Sequence of chain 10.C:
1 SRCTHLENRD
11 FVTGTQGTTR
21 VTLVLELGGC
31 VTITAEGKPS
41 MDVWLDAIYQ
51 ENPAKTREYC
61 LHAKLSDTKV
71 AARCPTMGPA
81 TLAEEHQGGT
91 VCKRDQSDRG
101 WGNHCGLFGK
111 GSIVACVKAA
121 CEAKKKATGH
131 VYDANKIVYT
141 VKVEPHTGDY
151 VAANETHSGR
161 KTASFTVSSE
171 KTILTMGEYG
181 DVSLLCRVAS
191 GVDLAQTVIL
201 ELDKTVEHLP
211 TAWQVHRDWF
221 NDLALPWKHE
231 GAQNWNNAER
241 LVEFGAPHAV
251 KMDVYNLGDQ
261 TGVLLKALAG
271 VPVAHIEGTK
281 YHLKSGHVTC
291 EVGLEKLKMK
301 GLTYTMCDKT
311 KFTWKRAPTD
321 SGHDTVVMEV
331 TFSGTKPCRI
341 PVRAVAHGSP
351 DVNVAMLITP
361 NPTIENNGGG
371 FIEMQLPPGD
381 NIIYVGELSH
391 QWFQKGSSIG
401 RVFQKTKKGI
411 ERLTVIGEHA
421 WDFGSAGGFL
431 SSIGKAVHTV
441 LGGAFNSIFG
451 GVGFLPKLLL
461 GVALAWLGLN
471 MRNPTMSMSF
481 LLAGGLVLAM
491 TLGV

Sequence of chain 3.C:
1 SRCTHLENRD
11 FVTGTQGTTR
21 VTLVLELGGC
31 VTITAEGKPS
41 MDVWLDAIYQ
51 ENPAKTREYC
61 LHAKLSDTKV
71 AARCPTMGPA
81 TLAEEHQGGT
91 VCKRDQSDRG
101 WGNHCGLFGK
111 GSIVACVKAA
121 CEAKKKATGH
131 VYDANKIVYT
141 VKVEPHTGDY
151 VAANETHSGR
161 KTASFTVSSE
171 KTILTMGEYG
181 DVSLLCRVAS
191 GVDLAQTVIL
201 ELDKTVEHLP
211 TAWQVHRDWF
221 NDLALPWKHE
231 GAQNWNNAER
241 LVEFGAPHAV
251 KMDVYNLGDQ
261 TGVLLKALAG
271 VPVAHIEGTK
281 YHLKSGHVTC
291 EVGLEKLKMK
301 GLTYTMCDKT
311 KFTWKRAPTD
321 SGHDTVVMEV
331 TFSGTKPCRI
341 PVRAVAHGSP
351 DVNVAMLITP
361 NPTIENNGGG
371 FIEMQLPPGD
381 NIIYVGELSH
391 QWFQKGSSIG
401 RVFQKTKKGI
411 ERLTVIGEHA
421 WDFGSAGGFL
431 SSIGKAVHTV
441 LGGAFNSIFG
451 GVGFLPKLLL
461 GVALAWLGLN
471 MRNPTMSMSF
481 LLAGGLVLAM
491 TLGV

Binding-site contacts:
Ligand atom O5 contacts residue HIS104 of chain 10.C at 4.0 Å.
Ligand atom C4 contacts residue ASN154 of chain 3.C at 4.3 Å.
Ligand atom C6 contacts residue HIS104 of chain 10.C at 3.3 Å.
Ligand atom C1 contacts residue ASN154 of chain 3.C at 1.4 Å.
Ligand atom C7 contacts residue ASN154 of chain 3.C at 3.4 Å.
Ligand atom C3 contacts residue ASN154 of chain 3.C at 3.8 Å.
Ligand atom C8 contacts residue GLU155 of chain 3.C at 3.6 Å.
Ligand atom C6 contacts residue ASN154 of chain 3.C at 3.8 Å.
Ligand atom C7 contacts residue GLU155 of chain 3.C at 4.2 Å.
Ligand atom O7 contacts residue ASN154 of chain 3.C at 3.2 Å (h-bond).
Ligand atom C8 contacts residue ASN154 of chain 3.C at 3.6 Å.
Ligand atom O5 contacts residue HIS104 of chain 10.C at 2.9 Å.
Ligand atom C1 contacts residue HIS104 of chain 10.C at 4.3 Å.
Ligand atom O6 contacts residue HIS104 of chain 10.C at 4.4 Å.
Ligand atom C5 contacts residue ASN154 of chain 3.C at 3.7 Å.
Ligand atom O7 contacts residue GLU155 of chain 3.C at 3.8 Å.
Ligand atom C8 contacts residue HIS104 of chain 10.C at 3.9 Å.
Ligand atom C1 contacts residue HIS104 of chain 10.C at 3.6 Å.
Ligand atom O5 contacts residue ASN154 of chain 3.C at 2.4 Å (h-bond).
Ligand atom C2 contacts residue ASN154 of chain 3.C at 2.4 Å.
Ligand atom C5 contacts residue HIS104 of chain 10.C at 3.1 Å.
Ligand atom N2 contacts residue ASN154 of chain 3.C at 2.8 Å (h-bond).
Ligand atom C5 contacts residue ASN154 of chain 3.C at 4.3 Å.

This small molecule binds to this protein.
Small molecule (SMILES): CC(=O)N[C@H]1[C@H](O[C@H]2[C@H](O)[C@@H](NC(C)=O)CO[C@@H]2CO[C@@H]2O[C@@H](C)[C@@H](O)[C@@H](O)[C@@H]2O)O[C@H](CO)[C@@H](O)[C@@H]1O